The protein below binds the small molecule below.
Small molecule (SMILES): O=S(=O)(O)c1cccc2cccc(Nc3ccccc3)c12

Sequence of chain 1.U:
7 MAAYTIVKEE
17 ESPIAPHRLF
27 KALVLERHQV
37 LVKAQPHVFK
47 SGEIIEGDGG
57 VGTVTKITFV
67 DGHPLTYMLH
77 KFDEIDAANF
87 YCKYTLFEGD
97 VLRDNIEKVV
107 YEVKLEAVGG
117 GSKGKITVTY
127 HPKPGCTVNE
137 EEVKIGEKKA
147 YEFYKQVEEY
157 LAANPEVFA

Binding-site contacts:
Ligand atom O3 contacts residue LYS145 of chain 1.U at 3.8 Å.
Ligand atom O2 contacts residue ALA146 of chain 1.U at 3.8 Å.
Ligand atom C7 contacts residue GLN41 of chain 1.U at 3.4 Å.
Ligand atom C4 contacts residue LYS145 of chain 1.U at 4.0 Å.
Ligand atom O1 contacts residue TYR107 of chain 1.U at 3.9 Å.
Ligand atom C8 contacts residue LYS145 of chain 1.U at 3.7 Å.
Ligand atom C3 contacts residue PHE65 of chain 1.U at 4.0 Å (hydrophobic).
Ligand atom C1 contacts residue LYS145 of chain 1.U at 4.2 Å.
Ligand atom C13 contacts residue VAL97 of chain 1.U at 3.9 Å (hydrophobic).
Ligand atom C13 contacts residue TYR126 of chain 1.U at 3.9 Å (hydrophobic).
Ligand atom C7 contacts residue LEU37 of chain 1.U at 3.5 Å (hydrophobic).
Ligand atom C14 contacts residue TYR126 of chain 1.U at 4.0 Å (hydrophobic).
Ligand atom C14 contacts residue VAL97 of chain 1.U at 4.2 Å (hydrophobic).
Ligand atom C12 contacts residue TYR107 of chain 1.U at 3.7 Å (hydrophobic).
Ligand atom O3 contacts residue GLY142 of chain 1.U at 3.7 Å.
Ligand atom C16 contacts residue GLY142 of chain 1.U at 3.8 Å.
Ligand atom C10 contacts residue LYS145 of chain 1.U at 3.7 Å.
Ligand atom C14 contacts residue GLY142 of chain 1.U at 3.7 Å.
Ligand atom C6 contacts residue PHE45 of chain 1.U at 3.6 Å (hydrophobic).
Ligand atom C11 contacts residue VAL97 of chain 1.U at 4.1 Å (hydrophobic).
Ligand atom C14 contacts residue GLU138 of chain 1.U at 3.8 Å.
Ligand atom C9 contacts residue LYS145 of chain 1.U at 3.9 Å.
Ligand atom C7 contacts residue LYS145 of chain 1.U at 3.8 Å.
Ligand atom O3 contacts residue ALA146 of chain 1.U at 3.6 Å (h-bond).
Ligand atom C15 contacts residue GLY142 of chain 1.U at 3.4 Å.
Ligand atom C12 contacts residue LEU92 of chain 1.U at 4.1 Å (hydrophobic).
Ligand atom C5 contacts residue PHE45 of chain 1.U at 3.7 Å (hydrophobic).
Ligand atom C6 contacts residue LYS145 of chain 1.U at 3.8 Å.
Ligand atom C13 contacts residue GLU138 of chain 1.U at 4.1 Å.
Ligand atom C5 contacts residue LYS145 of chain 1.U at 4.0 Å.
Ligand atom O2 contacts residue ARG33 of chain 1.U at 3.0 Å (salt-bridge).
Ligand atom C4 contacts residue PHE45 of chain 1.U at 4.0 Å (hydrophobic).
Ligand atom C7 contacts residue PHE45 of chain 1.U at 4.0 Å (hydrophobic).
Ligand atom C16 contacts residue LYS145 of chain 1.U at 4.1 Å.
Ligand atom C12 contacts residue VAL97 of chain 1.U at 3.9 Å (hydrophobic).
Ligand atom C3 contacts residue LEU71 of chain 1.U at 4.1 Å (hydrophobic).
Ligand atom C6 contacts residue GLN41 of chain 1.U at 3.1 Å.
Ligand atom C8 contacts residue LEU37 of chain 1.U at 3.6 Å (hydrophobic).
Ligand atom C4 contacts residue PHE65 of chain 1.U at 4.2 Å (hydrophobic).
Ligand atom C8 contacts residue ALA146 of chain 1.U at 4.2 Å (hydrophobic).